Binding-site contacts:
Ligand atom CM2 contacts residue MET224 of chain 26.A at 3.5 Å (hydrophobic).
Ligand atom CM4 contacts residue ALA150 of chain 26.A at 3.7 Å (hydrophobic).
Ligand atom F3 contacts residue VAL176 of chain 26.A at 3.6 Å.
Ligand atom F3 contacts residue ALA150 of chain 26.A at 3.0 Å.
Ligand atom F1 contacts residue MET224 of chain 26.A at 3.7 Å.
Ligand atom C1C contacts residue TYR128 of chain 26.A at 3.3 Å (hydrophobic).
Ligand atom O1 contacts residue MET221 of chain 26.A at 3.7 Å.
Ligand atom N3A contacts residue TYR152 of chain 26.A at 3.5 Å.
Ligand atom C6B contacts residue TYR152 of chain 26.A at 3.6 Å (hydrophobic).
Ligand atom O1A contacts residue ALA24 of chain 26.C at 3.4 Å.
Ligand atom C2C contacts residue TYR128 of chain 26.A at 3.2 Å (hydrophobic).
Ligand atom C3A contacts residue PHE186 of chain 26.A at 3.1 Å (hydrophobic).
Ligand atom N3A contacts residue PHE186 of chain 26.A at 3.1 Å.
Ligand atom C2A contacts residue TYR152 of chain 26.A at 3.5 Å (hydrophobic).
Ligand atom O1A contacts residue PHE186 of chain 26.A at 3.4 Å.
Ligand atom N1A contacts residue PRO174 of chain 26.A at 3.5 Å.
Ligand atom CM6 contacts residue VAL191 of chain 26.A at 3.7 Å (hydrophobic).
Ligand atom N1A contacts residue PHE186 of chain 26.A at 3.5 Å.
Ligand atom C4 contacts residue TYR197 of chain 26.A at 3.7 Å (hydrophobic).
Ligand atom CM4 contacts residue VAL176 of chain 26.A at 3.7 Å (hydrophobic).
Ligand atom C5B contacts residue TYR152 of chain 26.A at 3.4 Å (hydrophobic).
Ligand atom C4 contacts residue LEU106 of chain 26.A at 3.3 Å (hydrophobic).
Ligand atom F1 contacts residue PHE186 of chain 26.A at 3.3 Å.
Ligand atom C3B contacts residue MET224 of chain 26.A at 3.6 Å (hydrophobic).
Ligand atom F2 contacts residue PHE186 of chain 26.A at 3.1 Å.
Ligand atom F3 contacts residue SER175 of chain 26.A at 2.8 Å.
Ligand atom F2 contacts residue VAL176 of chain 26.A at 2.7 Å.
Ligand atom CM4 contacts residue PHE186 of chain 26.A at 3.5 Å (hydrophobic).
Ligand atom O1A contacts residue PRO174 of chain 26.A at 3.4 Å.
Ligand atom CM2 contacts residue TYR128 of chain 26.A at 3.4 Å (hydrophobic).
Ligand atom CM6 contacts residue TYR152 of chain 26.A at 3.4 Å (hydrophobic).
Ligand atom N1A contacts residue ALA24 of chain 26.C at 3.3 Å.
Ligand atom C2A contacts residue PHE186 of chain 26.A at 3.3 Å (hydrophobic).
Ligand atom F3 contacts residue PRO174 of chain 26.A at 3.1 Å.
Ligand atom C1C contacts residue TYR197 of chain 26.A at 3.7 Å (hydrophobic).
Ligand atom C4B contacts residue TYR152 of chain 26.A at 3.6 Å (hydrophobic).
Ligand atom C3 contacts residue LEU106 of chain 26.A at 3.4 Å (hydrophobic).
Ligand atom C3C contacts residue TYR128 of chain 26.A at 3.1 Å (hydrophobic).
Ligand atom F3 contacts residue TYR152 of chain 26.A at 3.6 Å.
Ligand atom CM3 contacts residue ASN219 of chain 26.A at 3.5 Å.

A protein and the small-molecule ligand that binds it are described below.
Small molecule (SMILES): Cc1cc(CCCOc2c(C)cc(-c3noc(C(F)(F)F)n3)cc2C)on1

Sequence of chain 27.C:
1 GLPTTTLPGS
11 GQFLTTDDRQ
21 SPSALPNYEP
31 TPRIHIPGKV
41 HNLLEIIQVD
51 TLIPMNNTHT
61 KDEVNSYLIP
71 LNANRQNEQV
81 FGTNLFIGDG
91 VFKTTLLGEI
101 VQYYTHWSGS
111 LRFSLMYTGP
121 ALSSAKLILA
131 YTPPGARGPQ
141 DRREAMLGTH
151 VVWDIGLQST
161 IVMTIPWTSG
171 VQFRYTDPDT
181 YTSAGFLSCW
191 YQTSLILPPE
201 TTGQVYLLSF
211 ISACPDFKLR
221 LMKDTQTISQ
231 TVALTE

Sequence of chain 26.C:
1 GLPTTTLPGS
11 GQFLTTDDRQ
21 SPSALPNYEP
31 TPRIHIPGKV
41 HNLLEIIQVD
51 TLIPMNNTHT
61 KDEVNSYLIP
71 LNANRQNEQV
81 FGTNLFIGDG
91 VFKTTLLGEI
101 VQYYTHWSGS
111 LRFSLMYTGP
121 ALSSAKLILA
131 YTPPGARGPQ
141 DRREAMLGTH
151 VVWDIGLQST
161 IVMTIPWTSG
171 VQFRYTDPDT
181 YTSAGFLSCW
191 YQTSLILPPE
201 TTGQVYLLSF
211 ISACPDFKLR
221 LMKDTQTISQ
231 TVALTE

Sequence of chain 26.A:
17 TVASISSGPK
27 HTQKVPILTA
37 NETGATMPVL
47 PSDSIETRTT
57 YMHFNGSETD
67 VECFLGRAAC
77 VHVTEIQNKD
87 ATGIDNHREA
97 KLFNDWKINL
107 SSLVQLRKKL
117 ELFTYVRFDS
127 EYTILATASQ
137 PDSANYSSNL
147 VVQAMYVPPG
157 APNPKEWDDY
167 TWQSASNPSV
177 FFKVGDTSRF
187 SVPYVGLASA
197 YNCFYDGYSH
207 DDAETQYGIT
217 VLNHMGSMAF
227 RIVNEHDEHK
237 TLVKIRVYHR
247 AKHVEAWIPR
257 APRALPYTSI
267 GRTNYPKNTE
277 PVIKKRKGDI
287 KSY